Binding-site contacts:
Ligand atom CA contacts residue LYS42 of chain 1.D at 4.0 Å.
Ligand atom O3 contacts residue PYR1 of chain 1.K at 4.3 Å.
Ligand atom OXT contacts residue LEU10 of chain 1.C at 4.1 Å.
Ligand atom CB contacts residue GLN90 of chain 1.D at 4.1 Å.
Ligand atom CB contacts residue ILE17 of chain 1.C at 3.8 Å (hydrophobic).
Ligand atom OXT contacts residue ALA50 of chain 1.D at 4.0 Å.
Ligand atom CB contacts residue PYR1 of chain 1.K at 3.7 Å.
Ligand atom OXT contacts residue ARG53 of chain 1.D at 4.3 Å.
Ligand atom OXT contacts residue PYR1 of chain 1.K at 4.2 Å.
Ligand atom O contacts residue PYR1 of chain 1.K at 3.4 Å (h-bond).
Ligand atom C contacts residue PYR1 of chain 1.K at 3.5 Å.
Ligand atom OXT contacts residue LYS42 of chain 1.D at 2.9 Å (salt-bridge).
Ligand atom C contacts residue ARG14 of chain 1.C at 3.4 Å.
Ligand atom CB contacts residue ILE13 of chain 1.C at 3.8 Å (hydrophobic).
Ligand atom O contacts residue ARG53 of chain 1.D at 3.8 Å.
Ligand atom OXT contacts residue ARG14 of chain 1.C at 2.6 Å (salt-bridge).
Ligand atom O3 contacts residue ALA38 of chain 1.D at 3.8 Å.
Ligand atom CB contacts residue VAL35 of chain 1.D at 4.2 Å (hydrophobic).
Ligand atom CA contacts residue GLN90 of chain 1.D at 3.8 Å.
Ligand atom CA contacts residue ALA38 of chain 1.D at 3.9 Å (hydrophobic).
Ligand atom C contacts residue LYS42 of chain 1.D at 3.9 Å.
Ligand atom O3 contacts residue LYS42 of chain 1.D at 3.0 Å.
Ligand atom CA contacts residue PYR1 of chain 1.K at 3.6 Å.
Ligand atom CA contacts residue LEU10 of chain 1.C at 4.2 Å (hydrophobic).
Ligand atom C contacts residue LEU10 of chain 1.C at 4.2 Å (hydrophobic).
Ligand atom O3 contacts residue LEU10 of chain 1.C at 4.1 Å.
Ligand atom O contacts residue ARG14 of chain 1.C at 2.8 Å (salt-bridge).
Ligand atom CB contacts residue ALA38 of chain 1.D at 3.6 Å (hydrophobic).
Ligand atom C contacts residue ARG53 of chain 1.D at 4.4 Å.
Ligand atom O3 contacts residue GLN90 of chain 1.D at 2.8 Å (h-bond).

Sequence of chain 1.C:
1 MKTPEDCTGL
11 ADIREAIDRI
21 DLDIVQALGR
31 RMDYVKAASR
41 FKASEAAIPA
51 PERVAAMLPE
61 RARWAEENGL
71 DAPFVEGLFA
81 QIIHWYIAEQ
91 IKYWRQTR

The protein below binds the small molecule below.
Small molecule (SMILES): CC(=O)C(=O)O

Sequence of chain 1.D:
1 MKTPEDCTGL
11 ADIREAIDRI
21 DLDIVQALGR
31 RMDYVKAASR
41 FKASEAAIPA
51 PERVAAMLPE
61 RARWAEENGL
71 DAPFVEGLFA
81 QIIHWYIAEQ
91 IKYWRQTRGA